A small-molecule ligand and the protein it binds are described below.
Small molecule (SMILES): CC(=O)N[C@H]1[C@H](O[C@H]2[C@H](O)[C@@H](NC(C)=O)CO[C@@H]2CO)O[C@H](CO)[C@@H](O)[C@@H]1O

Binding-site contacts:
Ligand atom C8 contacts residue ASN1061 of chain 1.C at 4.0 Å.
Ligand atom O7 contacts residue ALA693 of chain 1.C at 4.1 Å.
Ligand atom C8 contacts residue ALA693 of chain 1.C at 4.0 Å (hydrophobic).
Ligand atom O7 contacts residue ASN1061 of chain 1.C at 4.4 Å.
Ligand atom C7 contacts residue ALA693 of chain 1.C at 4.0 Å (hydrophobic).
Ligand atom N2 contacts residue ALA693 of chain 1.C at 4.4 Å.
Ligand atom O7 contacts residue SER691 of chain 1.C at 4.2 Å.
Ligand atom C8 contacts residue GLU1059 of chain 1.C at 3.9 Å.
Ligand atom C4 contacts residue ASN1061 of chain 1.C at 4.2 Å.
Ligand atom C5 contacts residue ALA693 of chain 1.C at 4.2 Å (hydrophobic).
Ligand atom C5 contacts residue ASN1061 of chain 1.C at 3.6 Å.
Ligand atom C2 contacts residue ASN1061 of chain 1.C at 2.5 Å.
Ligand atom N2 contacts residue ASN1061 of chain 1.C at 2.8 Å (h-bond).
Ligand atom C1 contacts residue ASN1061 of chain 1.C at 1.4 Å.
Ligand atom O4 contacts residue ALA693 of chain 1.C at 4.0 Å.
Ligand atom O5 contacts residue ASN1061 of chain 1.C at 2.3 Å (h-bond).
Ligand atom C8 contacts residue LYS1060 of chain 1.C at 4.4 Å.
Ligand atom C7 contacts residue ASN1061 of chain 1.C at 3.7 Å.
Ligand atom C3 contacts residue ASN1061 of chain 1.C at 3.8 Å.

Sequence of chain 1.C:
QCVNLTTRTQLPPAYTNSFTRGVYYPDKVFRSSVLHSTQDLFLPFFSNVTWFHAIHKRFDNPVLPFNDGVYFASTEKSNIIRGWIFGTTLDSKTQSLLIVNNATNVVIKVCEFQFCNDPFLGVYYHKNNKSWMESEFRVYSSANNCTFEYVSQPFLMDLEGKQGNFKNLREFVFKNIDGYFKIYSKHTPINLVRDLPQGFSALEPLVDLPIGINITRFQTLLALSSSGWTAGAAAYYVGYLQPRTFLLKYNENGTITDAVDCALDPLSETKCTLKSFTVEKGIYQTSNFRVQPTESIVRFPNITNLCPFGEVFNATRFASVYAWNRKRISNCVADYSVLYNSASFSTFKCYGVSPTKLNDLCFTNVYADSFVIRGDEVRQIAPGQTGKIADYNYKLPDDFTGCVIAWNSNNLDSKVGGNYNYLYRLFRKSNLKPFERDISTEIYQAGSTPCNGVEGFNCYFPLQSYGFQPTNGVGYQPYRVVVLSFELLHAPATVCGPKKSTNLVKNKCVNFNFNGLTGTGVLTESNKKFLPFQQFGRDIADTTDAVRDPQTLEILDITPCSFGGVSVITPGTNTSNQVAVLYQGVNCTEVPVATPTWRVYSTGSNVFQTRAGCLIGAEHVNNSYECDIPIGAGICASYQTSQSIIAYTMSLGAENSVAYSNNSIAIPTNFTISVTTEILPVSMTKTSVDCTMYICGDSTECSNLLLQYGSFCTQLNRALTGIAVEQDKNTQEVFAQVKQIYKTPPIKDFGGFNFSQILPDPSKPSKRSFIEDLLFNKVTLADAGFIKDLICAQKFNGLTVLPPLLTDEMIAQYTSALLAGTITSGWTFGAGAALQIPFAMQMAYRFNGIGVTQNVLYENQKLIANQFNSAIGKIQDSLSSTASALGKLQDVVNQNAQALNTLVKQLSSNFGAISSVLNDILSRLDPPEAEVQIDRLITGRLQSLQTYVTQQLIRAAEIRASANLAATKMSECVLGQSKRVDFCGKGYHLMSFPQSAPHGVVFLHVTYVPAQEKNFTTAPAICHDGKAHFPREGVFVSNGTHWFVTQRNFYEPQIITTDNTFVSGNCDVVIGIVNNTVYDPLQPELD